This protein binds this small molecule.
Small molecule (SMILES): CC(C)[C@H](NC(=O)[C@H](C)NC(=O)OCc1ccccc1)C(=O)N[C@@H](Cc1ccccc1)[C@@H](O)[C@H](O)[C@H](Cc1ccccc1)NC(=O)[C@@H](NC(=O)[C@H](C)NC(=O)OCc1ccccc1)C(C)C

Sequence of chain 2.A:
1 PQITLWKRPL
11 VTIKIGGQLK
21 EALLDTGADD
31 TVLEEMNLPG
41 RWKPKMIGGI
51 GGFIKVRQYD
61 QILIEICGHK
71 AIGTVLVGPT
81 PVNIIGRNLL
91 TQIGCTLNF

Binding-site contacts:
Ligand atom C2 contacts residue 3TL1 of chain 2.B at 2.4 Å.
Ligand atom O2 contacts residue ILE50 of chain 2.A at 3.8 Å.
Ligand atom O9 contacts residue ASP30 of chain 1.A at 3.8 Å.
Ligand atom O1 contacts residue ASP25 of chain 1.A at 3.6 Å.
Ligand atom C14 contacts residue PHE53 of chain 1.A at 3.8 Å (hydrophobic).
Ligand atom C11 contacts residue 3TL1 of chain 2.B at 3.5 Å.
Ligand atom C9 contacts residue ILE50 of chain 1.A at 3.5 Å (hydrophobic).
Ligand atom CA contacts residue MET46 of chain 1.A at 3.7 Å (hydrophobic).
Ligand atom O2 contacts residue GLY49 of chain 1.A at 3.5 Å.
Ligand atom C20 contacts residue ASP29 of chain 1.A at 3.5 Å.
Ligand atom C7 contacts residue GLY49 of chain 1.A at 3.4 Å.
Ligand atom N1 contacts residue GLY27 of chain 1.A at 3.0 Å (h-bond).
Ligand atom C1 contacts residue GLY27 of chain 1.A at 3.7 Å.
Ligand atom O1 contacts residue GLY27 of chain 1.A at 3.2 Å (h-bond).
Ligand atom O1 contacts residue 3TL1 of chain 2.B at 2.5 Å (h-bond).
Ligand atom C1 contacts residue 3TL1 of chain 2.B at 3.1 Å.
Ligand atom C6 contacts residue VAL82 of chain 2.A at 3.6 Å (hydrophobic).
Ligand atom C8 contacts residue ILE50 of chain 1.A at 3.0 Å (hydrophobic).
Ligand atom C8 contacts residue PRO81 of chain 2.A at 3.7 Å (hydrophobic).
Ligand atom O4 contacts residue ASP29 of chain 1.A at 3.0 Å (salt-bridge).
Ligand atom O4 contacts residue GLY27 of chain 1.A at 3.6 Å.
Ligand atom N2 contacts residue GLY48 of chain 1.A at 2.9 Å (h-bond).
Ligand atom C2 contacts residue ASP25 of chain 2.A at 2.9 Å.
Ligand atom O2 contacts residue GLY48 of chain 1.A at 3.8 Å.
Ligand atom O2 contacts residue 3TL1 of chain 2.B at 3.8 Å.
Ligand atom C13 contacts residue MET46 of chain 1.A at 3.7 Å (hydrophobic).
Ligand atom C5 contacts residue VAL82 of chain 2.A at 3.6 Å (hydrophobic).
Ligand atom O1 contacts residue ASP25 of chain 2.A at 2.5 Å (salt-bridge).
Ligand atom O8 contacts residue GLY48 of chain 1.A at 2.7 Å (h-bond).
Ligand atom C20 contacts residue ARG8 of chain 2.A at 3.4 Å.
Ligand atom C18 contacts residue GLY48 of chain 1.A at 3.2 Å.
Ligand atom CG1 contacts residue ILE84 of chain 1.A at 3.6 Å (hydrophobic).
Ligand atom N1 contacts residue 3TL1 of chain 2.B at 3.0 Å.
Ligand atom N4 contacts residue ASP29 of chain 1.A at 2.9 Å (salt-bridge).
Ligand atom C8 contacts residue GLY49 of chain 1.A at 3.2 Å.
Ligand atom C18 contacts residue ASP29 of chain 1.A at 3.7 Å.
Ligand atom O8 contacts residue ILE47 of chain 1.A at 3.2 Å.
Ligand atom O4 contacts residue ALA28 of chain 1.A at 3.6 Å.
Ligand atom C7 contacts residue PRO81 of chain 2.A at 3.1 Å (hydrophobic).
Ligand atom C19 contacts residue GLY48 of chain 1.A at 3.5 Å.

Sequence of chain 1.A:
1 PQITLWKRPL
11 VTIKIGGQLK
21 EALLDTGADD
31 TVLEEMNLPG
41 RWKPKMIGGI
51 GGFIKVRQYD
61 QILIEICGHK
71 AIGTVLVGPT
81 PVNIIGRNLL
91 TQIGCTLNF